Binding-site contacts:
Ligand atom O6 contacts residue DC2 of chain 1.E at 3.0 Å (h-bond).
Ligand atom O4 contacts residue DA5 of chain 1.E at 3.1 Å (h-bond).
Ligand atom C2 contacts residue DT3 of chain 1.E at 3.4 Å.
Ligand atom N6 contacts residue DT3 of chain 1.E at 2.6 Å (h-bond).
Ligand atom O6 contacts residue DC6 of chain 1.E at 3.3 Å (h-bond).
Ligand atom N4 contacts residue DG4 of chain 1.E at 3.1 Å (h-bond).
Ligand atom C2' contacts residue ALA198 of chain 1.D at 3.5 Å (hydrophobic).
Ligand atom N3 contacts residue DA5 of chain 1.E at 3.4 Å (h-bond).
Ligand atom O2 contacts residue DG4 of chain 1.E at 3.0 Å (h-bond).
Ligand atom C6 contacts residue DT3 of chain 1.E at 3.4 Å.
Ligand atom N1 contacts residue DT8 of chain 1.E at 2.6 Å (h-bond).
Ligand atom N6 contacts residue DT8 of chain 1.E at 2.3 Å (h-bond).
Ligand atom N2 contacts residue SER115 of chain 1.D at 2.9 Å (h-bond).
Ligand atom OP2 contacts residue NA1 of chain 1.M at 2.5 Å (h-bond).
Ligand atom C6 contacts residue DT8 of chain 1.E at 3.3 Å.
Ligand atom N3 contacts residue DG9 of chain 1.E at 3.1 Å (h-bond).
Ligand atom N2 contacts residue DC2 of chain 1.E at 2.8 Å (h-bond).
Ligand atom N1 contacts residue DG4 of chain 1.E at 3.4 Å.
Ligand atom N2 contacts residue DG7 of chain 1.E at 3.0 Å (h-bond).
Ligand atom C5 contacts residue DG4 of chain 1.E at 3.2 Å.
Ligand atom C4 contacts residue DG4 of chain 1.E at 3.4 Å.
Ligand atom N1 contacts residue DC6 of chain 1.E at 3.5 Å (h-bond).
Ligand atom N1 contacts residue DG7 of chain 1.E at 3.3 Å.
Ligand atom C6 contacts residue DG4 of chain 1.E at 3.3 Å.
Ligand atom N1 contacts residue DC2 of chain 1.E at 3.0 Å (h-bond).
Ligand atom O2 contacts residue DG7 of chain 1.E at 3.5 Å (h-bond).
Ligand atom N3 contacts residue DG4 of chain 1.E at 2.9 Å (h-bond).
Ligand atom C3' contacts residue NA1 of chain 1.M at 3.0 Å.
Ligand atom N3 contacts residue DA5 of chain 1.E at 3.2 Å (h-bond).
Ligand atom N6 contacts residue DG4 of chain 1.E at 3.1 Å (h-bond).
Ligand atom N1 contacts residue LEU254 of chain 1.D at 3.5 Å.
Ligand atom C2 contacts residue DG9 of chain 1.E at 3.3 Å.
Ligand atom O2 contacts residue DG9 of chain 1.E at 2.8 Å (h-bond).
Ligand atom C2 contacts residue DG4 of chain 1.E at 3.3 Å.
Ligand atom O3' contacts residue NA1 of chain 1.M at 3.3 Å (h-bond).
Ligand atom N3 contacts residue DG7 of chain 1.E at 3.1 Å (h-bond).
Ligand atom P contacts residue NA1 of chain 1.M at 3.4 Å.
Ligand atom O3' contacts residue ILE199 of chain 1.D at 3.0 Å (h-bond).
Ligand atom N1 contacts residue DT3 of chain 1.E at 2.7 Å (h-bond).
Ligand atom C2 contacts residue DG7 of chain 1.E at 3.1 Å.

Sequence of chain 1.D:
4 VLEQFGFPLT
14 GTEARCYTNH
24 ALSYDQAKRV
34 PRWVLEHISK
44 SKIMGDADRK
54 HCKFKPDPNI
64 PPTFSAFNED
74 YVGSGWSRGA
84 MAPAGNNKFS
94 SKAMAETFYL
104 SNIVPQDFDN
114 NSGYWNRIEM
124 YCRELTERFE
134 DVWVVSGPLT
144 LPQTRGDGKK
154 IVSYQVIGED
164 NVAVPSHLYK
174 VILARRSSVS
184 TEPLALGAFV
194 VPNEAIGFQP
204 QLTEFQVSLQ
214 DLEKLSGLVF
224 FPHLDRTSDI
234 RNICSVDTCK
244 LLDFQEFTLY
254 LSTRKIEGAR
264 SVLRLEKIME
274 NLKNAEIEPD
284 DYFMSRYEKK

The small molecule below binds the protein below.
Small molecule (SMILES): Cc1cn([C@H]2C[C@H](O[P](=O)(O)OC[C@H]3O[C@@H](n4ccc(N)nc4=O)C[C@@H]3O[P](=O)(O)OC[C@H]3O[C@@H](n4cnc5c(N)ncnc54)C[C@@H]3O[P](=O)(O)OC[C@H]3O[C@@H](n4cnc5c(=O)nc(N)[nH]c54)C[C@@H]3O[P](=O)(O)OC[C@H]3O[C@@H](n4cnc5c(N)ncnc54)C[C@@H]3O)[C@@H](CO[P](=O)(O)O[C@H]3C[C@H](n4cnc5c(=O)nc(N)[nH]c54)O[C@@H]3CO[P](=O)(O)O[C@H]3C[C@H](n4ccc(N)nc4=O)O[C@@H]3CO[P](=O)(O)O[C@H]3C[C@H](n4cnc5c(N)ncnc54)O[C@@H]3CO[P](=O)(O)O[C@H]3C[C@H](n4ccc(N)nc4=O)O[C@@H]3COP(=O)=O)O2)c(=O)[nH]c1=O